Sequence of chain 28.E:
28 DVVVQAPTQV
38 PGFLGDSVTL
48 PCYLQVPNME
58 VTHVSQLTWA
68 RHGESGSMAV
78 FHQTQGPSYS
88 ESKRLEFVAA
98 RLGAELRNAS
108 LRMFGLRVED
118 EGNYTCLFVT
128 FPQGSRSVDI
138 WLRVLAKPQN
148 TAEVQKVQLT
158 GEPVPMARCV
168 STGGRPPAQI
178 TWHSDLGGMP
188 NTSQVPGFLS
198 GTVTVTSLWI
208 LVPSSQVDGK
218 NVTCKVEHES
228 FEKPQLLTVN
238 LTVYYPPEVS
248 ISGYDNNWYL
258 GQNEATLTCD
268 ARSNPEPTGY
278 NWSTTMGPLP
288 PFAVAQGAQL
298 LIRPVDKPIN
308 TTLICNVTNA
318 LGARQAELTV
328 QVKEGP

The small molecule below binds the protein below.
Small molecule (SMILES): CC(=O)N[C@H]1[C@H](O[C@H]2[C@H](O)[C@@H](NC(C)=O)CO[C@@H]2CO)O[C@H](CO)[C@@H](O[C@@H]2O[C@H](CO)[C@@H](O)[C@H](O)[C@@H]2O)[C@@H]1O

Binding-site contacts:
Ligand atom O6 contacts residue ASN237 of chain 28.E at 4.4 Å.
Ligand atom O7 contacts residue ASN237 of chain 28.E at 3.8 Å.
Ligand atom C8 contacts residue ASN218 of chain 28.E at 2.8 Å.
Ligand atom O7 contacts residue GLY216 of chain 28.E at 3.9 Å.
Ligand atom O7 contacts residue NAG1 of chain 28.I at 3.7 Å.
Ligand atom O5 contacts residue ASN237 of chain 28.E at 2.3 Å (h-bond).
Ligand atom C8 contacts residue LYS217 of chain 28.E at 3.9 Å.
Ligand atom C2 contacts residue GLY216 of chain 28.E at 3.9 Å.
Ligand atom C8 contacts residue GLY216 of chain 28.E at 2.1 Å.
Ligand atom O7 contacts residue ASN218 of chain 28.E at 3.5 Å (h-bond).
Ligand atom N2 contacts residue ASN237 of chain 28.E at 3.1 Å (h-bond).
Ligand atom C3 contacts residue ASN237 of chain 28.E at 3.9 Å.
Ligand atom C5 contacts residue ASN237 of chain 28.E at 3.6 Å.
Ligand atom N2 contacts residue GLY216 of chain 28.E at 2.6 Å (h-bond).
Ligand atom C7 contacts residue ASN218 of chain 28.E at 3.4 Å.
Ligand atom C1 contacts residue ASN237 of chain 28.E at 1.4 Å.
Ligand atom C2 contacts residue ASN237 of chain 28.E at 2.6 Å.
Ligand atom C4 contacts residue ASN237 of chain 28.E at 4.3 Å.
Ligand atom C1 contacts residue GLY216 of chain 28.E at 4.3 Å.
Ligand atom C7 contacts residue NAG1 of chain 28.I at 4.4 Å.
Ligand atom N2 contacts residue ASN218 of chain 28.E at 4.4 Å.
Ligand atom C7 contacts residue GLY216 of chain 28.E at 2.7 Å.
Ligand atom C7 contacts residue ASN237 of chain 28.E at 3.7 Å.
Ligand atom C8 contacts residue NAG1 of chain 28.I at 4.3 Å.